Binding-site contacts:
Ligand atom C6 contacts residue SER943 of chain 1.D at 4.1 Å.
Ligand atom C4 contacts residue ASN1134 of chain 1.D at 4.2 Å.
Ligand atom C7 contacts residue HIS1132 of chain 1.D at 4.3 Å.
Ligand atom O7 contacts residue SER943 of chain 1.D at 3.6 Å.
Ligand atom O6 contacts residue ALA928 of chain 1.D at 4.4 Å.
Ligand atom O7 contacts residue GLU941 of chain 1.D at 4.4 Å.
Ligand atom C2 contacts residue ASN1134 of chain 1.D at 2.5 Å.
Ligand atom C1 contacts residue SER943 of chain 1.D at 4.2 Å.
Ligand atom C7 contacts residue GLU941 of chain 1.D at 3.9 Å.
Ligand atom O7 contacts residue SER942 of chain 1.D at 4.1 Å.
Ligand atom O5 contacts residue SER943 of chain 1.D at 4.2 Å.
Ligand atom O3 contacts residue SER943 of chain 1.D at 3.8 Å.
Ligand atom O6 contacts residue SER943 of chain 1.D at 3.7 Å.
Ligand atom C5 contacts residue ASN1134 of chain 1.D at 3.6 Å.
Ligand atom C8 contacts residue HIS1132 of chain 1.D at 3.3 Å.
Ligand atom C3 contacts residue SER943 of chain 1.D at 4.4 Å.
Ligand atom C3 contacts residue ASN1134 of chain 1.D at 3.8 Å.
Ligand atom C7 contacts residue ASN1134 of chain 1.D at 4.0 Å.
Ligand atom C8 contacts residue GLU941 of chain 1.D at 3.9 Å.
Ligand atom C8 contacts residue SER1133 of chain 1.D at 4.4 Å.
Ligand atom N2 contacts residue GLU941 of chain 1.D at 4.1 Å.
Ligand atom N2 contacts residue ASN1134 of chain 1.D at 2.9 Å (h-bond).
Ligand atom C1 contacts residue ASN1134 of chain 1.D at 1.4 Å.
Ligand atom C5 contacts residue SER943 of chain 1.D at 4.1 Å.
Ligand atom N2 contacts residue HIS1132 of chain 1.D at 4.2 Å.
Ligand atom O5 contacts residue ASN1134 of chain 1.D at 2.4 Å (h-bond).
Ligand atom C4 contacts residue SER943 of chain 1.D at 3.8 Å.
Ligand atom C2 contacts residue SER943 of chain 1.D at 4.4 Å.

Sequence of chain 1.D:
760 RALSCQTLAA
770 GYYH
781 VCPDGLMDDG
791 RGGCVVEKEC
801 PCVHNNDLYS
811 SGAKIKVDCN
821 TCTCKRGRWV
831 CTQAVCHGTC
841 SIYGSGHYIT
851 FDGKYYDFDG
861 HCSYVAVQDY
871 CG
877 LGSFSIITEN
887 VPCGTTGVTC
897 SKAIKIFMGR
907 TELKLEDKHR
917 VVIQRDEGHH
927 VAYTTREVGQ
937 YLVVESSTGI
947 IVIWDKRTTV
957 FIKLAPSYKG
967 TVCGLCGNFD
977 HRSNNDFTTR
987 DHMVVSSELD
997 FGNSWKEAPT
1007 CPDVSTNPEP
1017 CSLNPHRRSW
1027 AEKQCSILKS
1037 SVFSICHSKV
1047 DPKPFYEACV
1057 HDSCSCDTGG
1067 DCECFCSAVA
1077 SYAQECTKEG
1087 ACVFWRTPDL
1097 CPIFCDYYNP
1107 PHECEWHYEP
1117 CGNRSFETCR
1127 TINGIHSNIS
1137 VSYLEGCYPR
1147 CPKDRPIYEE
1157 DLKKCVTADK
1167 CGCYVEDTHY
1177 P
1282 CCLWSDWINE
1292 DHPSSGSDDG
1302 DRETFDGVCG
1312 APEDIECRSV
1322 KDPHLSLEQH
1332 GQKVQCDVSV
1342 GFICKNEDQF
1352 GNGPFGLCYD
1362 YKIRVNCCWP

This protein binds this small molecule.
Small molecule (SMILES): CC(=O)N[C@H]1[C@H](O[C@H]2[C@H](O)[C@@H](NC(C)=O)CO[C@@H]2CO)O[C@H](CO)[C@@H](O)[C@@H]1O